This small molecule binds to this protein.
Small molecule (SMILES): CC(=O)N[C@@H]1[C@@H](O)[C@H](O)[C@@H](CO)O[C@H]1O

Sequence of chain 1.D:
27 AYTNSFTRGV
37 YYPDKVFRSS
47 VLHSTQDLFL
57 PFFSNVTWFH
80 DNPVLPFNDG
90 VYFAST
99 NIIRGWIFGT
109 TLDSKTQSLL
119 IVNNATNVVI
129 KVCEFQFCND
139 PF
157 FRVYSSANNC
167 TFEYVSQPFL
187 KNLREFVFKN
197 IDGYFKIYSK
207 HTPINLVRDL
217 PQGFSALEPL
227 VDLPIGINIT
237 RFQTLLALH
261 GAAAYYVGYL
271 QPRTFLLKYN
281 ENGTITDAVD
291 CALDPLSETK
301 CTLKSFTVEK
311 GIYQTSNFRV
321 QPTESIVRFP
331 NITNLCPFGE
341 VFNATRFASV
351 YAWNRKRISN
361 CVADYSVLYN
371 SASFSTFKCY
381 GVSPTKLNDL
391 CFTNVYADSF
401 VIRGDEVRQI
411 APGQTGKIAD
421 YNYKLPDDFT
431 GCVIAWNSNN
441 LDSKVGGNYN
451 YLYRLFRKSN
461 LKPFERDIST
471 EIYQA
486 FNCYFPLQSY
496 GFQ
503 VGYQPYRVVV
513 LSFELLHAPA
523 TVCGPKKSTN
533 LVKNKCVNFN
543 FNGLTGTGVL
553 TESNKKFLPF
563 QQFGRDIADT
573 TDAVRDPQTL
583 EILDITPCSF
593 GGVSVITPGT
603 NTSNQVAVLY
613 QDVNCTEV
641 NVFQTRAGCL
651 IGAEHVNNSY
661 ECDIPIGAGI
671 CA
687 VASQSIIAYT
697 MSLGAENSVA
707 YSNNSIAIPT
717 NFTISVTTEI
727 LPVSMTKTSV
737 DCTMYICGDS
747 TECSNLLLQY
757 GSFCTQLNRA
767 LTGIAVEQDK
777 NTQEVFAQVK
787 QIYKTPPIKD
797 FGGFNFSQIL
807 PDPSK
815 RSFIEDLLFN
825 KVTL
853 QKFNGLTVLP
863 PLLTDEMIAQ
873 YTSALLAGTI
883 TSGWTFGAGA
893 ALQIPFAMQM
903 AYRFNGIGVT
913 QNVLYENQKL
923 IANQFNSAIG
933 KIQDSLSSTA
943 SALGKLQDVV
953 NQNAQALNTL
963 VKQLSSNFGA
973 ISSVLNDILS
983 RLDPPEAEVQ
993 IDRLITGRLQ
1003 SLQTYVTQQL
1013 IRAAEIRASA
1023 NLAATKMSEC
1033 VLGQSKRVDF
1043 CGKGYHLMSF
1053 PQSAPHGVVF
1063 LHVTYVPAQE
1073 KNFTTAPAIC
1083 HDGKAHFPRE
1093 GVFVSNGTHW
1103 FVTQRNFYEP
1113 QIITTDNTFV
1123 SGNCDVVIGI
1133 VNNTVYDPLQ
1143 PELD

Binding-site contacts:
Ligand atom N2 contacts residue ASN331 of chain 1.D at 2.9 Å (h-bond).
Ligand atom C7 contacts residue ASN331 of chain 1.D at 3.7 Å.
Ligand atom C3 contacts residue ASN331 of chain 1.D at 3.8 Å.
Ligand atom C4 contacts residue ASN331 of chain 1.D at 4.2 Å.
Ligand atom O5 contacts residue ASN331 of chain 1.D at 2.4 Å (h-bond).
Ligand atom C5 contacts residue ASN331 of chain 1.D at 3.7 Å.
Ligand atom C1 contacts residue ASN331 of chain 1.D at 1.4 Å.
Ligand atom C8 contacts residue GLN580 of chain 1.D at 3.6 Å.
Ligand atom C2 contacts residue ASN331 of chain 1.D at 2.5 Å.
Ligand atom O7 contacts residue ASN331 of chain 1.D at 4.2 Å.